A small-molecule ligand and the protein it binds are described below.
Small molecule (SMILES): CC(=O)N[C@H]1[C@H](O[C@H]2[C@H](O)[C@@H](NC(C)=O)CO[C@@H]2CO)O[C@H](CO)[C@@H](O)[C@@H]1O

Sequence of chain 1.A:
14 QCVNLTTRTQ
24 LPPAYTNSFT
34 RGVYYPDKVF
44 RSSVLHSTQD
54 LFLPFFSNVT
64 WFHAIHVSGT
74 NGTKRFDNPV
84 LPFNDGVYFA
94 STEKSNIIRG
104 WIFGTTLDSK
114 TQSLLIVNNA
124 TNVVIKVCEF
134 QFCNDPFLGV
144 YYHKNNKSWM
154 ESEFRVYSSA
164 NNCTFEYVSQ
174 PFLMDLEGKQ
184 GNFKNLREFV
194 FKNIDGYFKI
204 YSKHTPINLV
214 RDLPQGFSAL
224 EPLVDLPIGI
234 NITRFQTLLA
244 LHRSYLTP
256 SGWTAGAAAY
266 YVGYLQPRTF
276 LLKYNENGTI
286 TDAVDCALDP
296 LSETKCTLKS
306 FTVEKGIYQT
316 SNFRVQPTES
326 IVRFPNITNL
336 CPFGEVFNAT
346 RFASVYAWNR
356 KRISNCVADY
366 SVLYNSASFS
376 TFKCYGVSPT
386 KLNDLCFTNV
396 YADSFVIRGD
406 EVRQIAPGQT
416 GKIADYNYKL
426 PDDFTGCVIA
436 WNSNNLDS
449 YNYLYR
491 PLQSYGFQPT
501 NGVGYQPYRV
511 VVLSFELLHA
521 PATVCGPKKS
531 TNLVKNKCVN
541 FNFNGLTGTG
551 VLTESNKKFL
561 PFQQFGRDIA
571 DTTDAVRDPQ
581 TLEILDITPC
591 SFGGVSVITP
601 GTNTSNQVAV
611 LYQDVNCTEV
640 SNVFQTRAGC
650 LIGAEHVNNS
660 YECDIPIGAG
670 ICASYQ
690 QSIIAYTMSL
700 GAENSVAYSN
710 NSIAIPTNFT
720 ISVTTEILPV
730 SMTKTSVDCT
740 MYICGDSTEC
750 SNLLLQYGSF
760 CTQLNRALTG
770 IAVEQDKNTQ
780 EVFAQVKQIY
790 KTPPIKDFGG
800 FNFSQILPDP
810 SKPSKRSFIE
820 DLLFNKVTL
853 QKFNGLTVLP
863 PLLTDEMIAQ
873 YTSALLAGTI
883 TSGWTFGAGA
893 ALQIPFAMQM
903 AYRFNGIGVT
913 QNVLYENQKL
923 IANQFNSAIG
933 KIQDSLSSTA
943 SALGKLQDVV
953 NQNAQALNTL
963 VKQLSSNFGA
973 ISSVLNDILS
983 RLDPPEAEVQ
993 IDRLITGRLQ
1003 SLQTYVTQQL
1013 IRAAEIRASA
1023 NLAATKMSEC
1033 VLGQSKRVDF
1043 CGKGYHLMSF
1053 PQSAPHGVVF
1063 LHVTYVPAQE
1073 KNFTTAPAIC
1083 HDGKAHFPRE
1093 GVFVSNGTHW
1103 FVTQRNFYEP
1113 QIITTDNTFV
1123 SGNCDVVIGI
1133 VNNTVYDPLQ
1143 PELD

Binding-site contacts:
Ligand atom C7 contacts residue ASN801 of chain 1.A at 3.4 Å.
Ligand atom O7 contacts residue ASN801 of chain 1.A at 3.4 Å (h-bond).
Ligand atom C6 contacts residue GLN804 of chain 1.A at 4.4 Å.
Ligand atom C2 contacts residue ASN801 of chain 1.A at 2.8 Å.
Ligand atom C6 contacts residue SER803 of chain 1.A at 3.8 Å.
Ligand atom C5 contacts residue ASN801 of chain 1.A at 3.6 Å.
Ligand atom C1 contacts residue ASN801 of chain 1.A at 1.5 Å.
Ligand atom O6 contacts residue SER803 of chain 1.A at 3.0 Å (h-bond).
Ligand atom C1 contacts residue SER803 of chain 1.A at 4.3 Å.
Ligand atom O5 contacts residue ASN801 of chain 1.A at 2.4 Å (h-bond).
Ligand atom C5 contacts residue SER803 of chain 1.A at 3.6 Å.
Ligand atom C8 contacts residue ASN801 of chain 1.A at 4.5 Å.
Ligand atom C3 contacts residue ASN801 of chain 1.A at 3.9 Å.
Ligand atom O6 contacts residue GLN804 of chain 1.A at 3.0 Å (h-bond).
Ligand atom O6 contacts residue ASN801 of chain 1.A at 4.3 Å.
Ligand atom O5 contacts residue SER803 of chain 1.A at 3.8 Å.
Ligand atom C4 contacts residue ASN801 of chain 1.A at 4.3 Å.
Ligand atom N2 contacts residue ASN801 of chain 1.A at 3.1 Å (h-bond).